Binding-site contacts:
Ligand atom O contacts residue ILE66 of chain 1.A at 3.3 Å.
Ligand atom OH contacts residue ALA29 of chain 1.E at 3.0 Å (h-bond).
Ligand atom CA contacts residue GLN49 of chain 1.E at 3.4 Å.
Ligand atom CZ contacts residue ASP156 of chain 1.A at 3.1 Å.
Ligand atom OXT contacts residue LYS146 of chain 1.A at 3.3 Å (salt-bridge).
Ligand atom NH1 contacts residue ASP9 of chain 1.A at 3.0 Å (salt-bridge).
Ligand atom C contacts residue TYR7 of chain 1.A at 3.2 Å (hydrophobic).
Ligand atom NH1 contacts residue ASP74 of chain 1.A at 2.7 Å (salt-bridge).
Ligand atom NH2 contacts residue ASP9 of chain 1.A at 3.1 Å (salt-bridge).
Ligand atom NH2 contacts residue ASP156 of chain 1.A at 2.8 Å (salt-bridge).
Ligand atom O contacts residue TYR159 of chain 1.A at 2.5 Å (h-bond).
Ligand atom N contacts residue ASN70 of chain 1.A at 2.8 Å (h-bond).
Ligand atom O contacts residue LYS146 of chain 1.A at 2.9 Å (salt-bridge).
Ligand atom O contacts residue THR73 of chain 1.A at 2.5 Å (h-bond).
Ligand atom O contacts residue ASN50 of chain 1.E at 3.1 Å (h-bond).
Ligand atom NE contacts residue ASP156 of chain 1.A at 2.7 Å (salt-bridge).
Ligand atom N contacts residue TYR171 of chain 1.A at 2.5 Å (h-bond).
Ligand atom N contacts residue TYR7 of chain 1.A at 2.9 Å (h-bond).
Ligand atom O contacts residue GLN49 of chain 1.E at 2.8 Å (h-bond).
Ligand atom N contacts residue TYR7 of chain 1.A at 3.3 Å (h-bond).
Ligand atom O contacts residue TYR84 of chain 1.A at 2.8 Å (h-bond).
Ligand atom CA contacts residue TYR171 of chain 1.A at 3.2 Å (hydrophobic).
Ligand atom CZ contacts residue ASP95 of chain 1.D at 3.2 Å.
Ligand atom NE contacts residue ASP74 of chain 1.A at 3.3 Å (salt-bridge).
Ligand atom OH contacts residue PHE95 of chain 1.E at 3.3 Å.
Ligand atom N contacts residue SER77 of chain 1.A at 2.9 Å (h-bond).
Ligand atom OH contacts residue GLY27 of chain 1.E at 2.7 Å (h-bond).
Ligand atom N contacts residue ASN63 of chain 1.A at 2.8 Å (h-bond).
Ligand atom O contacts residue THR143 of chain 1.A at 2.4 Å (h-bond).
Ligand atom CE1 contacts residue ASN63 of chain 1.A at 3.3 Å.
Ligand atom CD2 contacts residue TYR99 of chain 1.A at 3.2 Å (hydrophobic).
Ligand atom O contacts residue TRP147 of chain 1.A at 3.0 Å (h-bond).
Ligand atom N contacts residue TYR99 of chain 1.A at 3.2 Å (h-bond).
Ligand atom CD1 contacts residue ASN63 of chain 1.A at 3.3 Å.
Ligand atom O contacts residue TRP147 of chain 1.A at 3.1 Å (h-bond).
Ligand atom CB contacts residue GLN49 of chain 1.E at 3.3 Å.
Ligand atom NH2 contacts residue TYR116 of chain 1.A at 3.1 Å (h-bond).
Ligand atom O contacts residue ASN70 of chain 1.A at 2.7 Å (h-bond).
Ligand atom CA contacts residue SER77 of chain 1.A at 3.3 Å.
Ligand atom OXT contacts residue ASN80 of chain 1.A at 3.2 Å (h-bond).

Sequence of chain 1.A:
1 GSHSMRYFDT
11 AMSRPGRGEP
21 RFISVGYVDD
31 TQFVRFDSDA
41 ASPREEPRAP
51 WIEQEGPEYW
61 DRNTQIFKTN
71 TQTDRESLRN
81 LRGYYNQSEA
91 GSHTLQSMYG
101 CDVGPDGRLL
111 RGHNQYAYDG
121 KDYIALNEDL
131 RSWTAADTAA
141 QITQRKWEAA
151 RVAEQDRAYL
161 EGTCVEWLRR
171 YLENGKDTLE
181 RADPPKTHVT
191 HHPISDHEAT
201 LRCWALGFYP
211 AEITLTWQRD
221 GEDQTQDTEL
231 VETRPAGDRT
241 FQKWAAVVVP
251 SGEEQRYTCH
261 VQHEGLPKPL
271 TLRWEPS

The small molecule below binds the protein below.
Small molecule (SMILES): CC(C)C[C@H](NC(=O)CNC(=O)[C@H](Cc1ccc(O)cc1)NC(=O)[C@H](C)NC(=O)[C@H](CCCN=C(N)N)NC(=O)CNC(=O)[C@H](CCCN=C(N)N)NC(=O)[C@H](CC(C)C)NC(=O)[C@@H](N)Cc1ccccc1)C(=O)O

Sequence of chain 1.D:
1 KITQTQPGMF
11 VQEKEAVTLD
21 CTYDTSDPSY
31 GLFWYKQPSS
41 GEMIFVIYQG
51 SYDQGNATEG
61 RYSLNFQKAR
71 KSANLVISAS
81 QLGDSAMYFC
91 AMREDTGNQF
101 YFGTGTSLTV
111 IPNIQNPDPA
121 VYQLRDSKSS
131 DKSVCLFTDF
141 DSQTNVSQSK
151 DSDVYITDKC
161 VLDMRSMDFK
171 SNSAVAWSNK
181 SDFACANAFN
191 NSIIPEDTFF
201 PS

Sequence of chain 1.E:
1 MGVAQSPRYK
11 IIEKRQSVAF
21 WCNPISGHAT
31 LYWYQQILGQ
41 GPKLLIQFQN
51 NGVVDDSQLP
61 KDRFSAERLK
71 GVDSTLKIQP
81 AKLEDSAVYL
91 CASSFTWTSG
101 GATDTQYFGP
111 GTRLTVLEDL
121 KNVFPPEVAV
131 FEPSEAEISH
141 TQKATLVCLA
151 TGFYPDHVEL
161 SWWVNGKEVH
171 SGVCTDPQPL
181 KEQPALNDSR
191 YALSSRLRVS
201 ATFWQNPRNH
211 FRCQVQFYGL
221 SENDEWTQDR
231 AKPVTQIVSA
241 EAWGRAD